The small molecule below binds the protein below.
Small molecule (SMILES): NCC(=O)O

Binding-site contacts:
Ligand atom CA contacts residue PHE92 of chain 1.A at 3.6 Å (hydrophobic).
Ligand atom C contacts residue THR126 of chain 1.A at 3.9 Å.
Ligand atom N contacts residue PHE250 of chain 1.A at 3.7 Å.
Ligand atom N contacts residue ASP224 of chain 1.A at 2.7 Å (salt-bridge).
Ligand atom C contacts residue SER180 of chain 1.A at 3.1 Å.
Ligand atom OXT contacts residue ARG131 of chain 1.A at 2.9 Å (salt-bridge).
Ligand atom O contacts residue ARG131 of chain 1.A at 2.8 Å (salt-bridge).
Ligand atom CA contacts residue THR126 of chain 1.A at 3.8 Å.
Ligand atom N contacts residue PRO124 of chain 1.A at 2.9 Å (h-bond).
Ligand atom OXT contacts residue SER180 of chain 1.A at 2.8 Å (h-bond).
Ligand atom N contacts residue PHE92 of chain 1.A at 4.2 Å.
Ligand atom O contacts residue PRO124 of chain 1.A at 3.6 Å.
Ligand atom O contacts residue SER180 of chain 1.A at 3.6 Å.
Ligand atom C contacts residue PRO124 of chain 1.A at 4.1 Å (hydrophobic).
Ligand atom C contacts residue ARG131 of chain 1.A at 3.5 Å.
Ligand atom OXT contacts residue SER179 of chain 1.A at 3.5 Å.
Ligand atom C contacts residue PHE92 of chain 1.A at 3.4 Å (hydrophobic).
Ligand atom CA contacts residue ASP224 of chain 1.A at 3.4 Å.
Ligand atom O contacts residue LEU125 of chain 1.A at 3.6 Å.
Ligand atom CA contacts residue PRO124 of chain 1.A at 3.7 Å (hydrophobic).
Ligand atom N contacts residue SER180 of chain 1.A at 3.7 Å.
Ligand atom N contacts residue THR126 of chain 1.A at 2.9 Å (h-bond).
Ligand atom CA contacts residue TRP223 of chain 1.A at 3.8 Å (hydrophobic).
Ligand atom O contacts residue PHE92 of chain 1.A at 3.6 Å.
Ligand atom OXT contacts residue PHE92 of chain 1.A at 3.0 Å.
Ligand atom CA contacts residue SER180 of chain 1.A at 3.3 Å.
Ligand atom O contacts residue THR126 of chain 1.A at 2.8 Å (h-bond).

Sequence of chain 1.A:
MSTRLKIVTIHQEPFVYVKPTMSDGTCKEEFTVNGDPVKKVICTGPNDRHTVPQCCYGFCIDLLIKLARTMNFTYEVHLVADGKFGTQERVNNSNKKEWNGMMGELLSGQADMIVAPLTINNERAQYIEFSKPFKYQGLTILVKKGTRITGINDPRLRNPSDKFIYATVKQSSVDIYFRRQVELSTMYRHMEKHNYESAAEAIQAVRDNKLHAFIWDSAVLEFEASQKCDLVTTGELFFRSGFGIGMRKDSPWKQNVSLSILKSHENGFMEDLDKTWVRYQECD